A small-molecule ligand and the protein it binds are described below.
Small molecule (SMILES): COCc1c(C(C)C)nc(C(C)C)c(CC[C@@H](O)C[C@@H](O)CC(=O)O)c1-c1ccc(F)cc1

Sequence of chain 1.B:
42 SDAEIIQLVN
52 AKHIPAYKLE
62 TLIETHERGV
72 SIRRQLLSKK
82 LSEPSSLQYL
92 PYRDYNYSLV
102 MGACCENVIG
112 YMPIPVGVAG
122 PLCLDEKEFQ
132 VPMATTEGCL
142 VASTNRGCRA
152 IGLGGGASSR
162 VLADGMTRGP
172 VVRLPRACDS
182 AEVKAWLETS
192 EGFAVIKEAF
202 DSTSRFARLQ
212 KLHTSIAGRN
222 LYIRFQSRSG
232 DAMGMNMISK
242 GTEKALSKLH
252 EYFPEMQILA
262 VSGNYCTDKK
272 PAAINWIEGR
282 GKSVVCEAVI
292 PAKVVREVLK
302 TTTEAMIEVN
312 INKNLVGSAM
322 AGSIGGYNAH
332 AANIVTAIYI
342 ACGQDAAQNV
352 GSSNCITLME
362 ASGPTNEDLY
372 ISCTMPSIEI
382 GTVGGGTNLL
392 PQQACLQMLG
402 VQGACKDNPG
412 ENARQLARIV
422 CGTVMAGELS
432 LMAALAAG

Binding-site contacts:
Ligand atom O1B contacts residue ARG169 of chain 1.A at 3.4 Å (salt-bridge).
Ligand atom O5 contacts residue ASN334 of chain 1.B at 2.9 Å (h-bond).
Ligand atom C2 contacts residue ASP269 of chain 1.A at 3.7 Å.
Ligand atom O3 contacts residue ASP269 of chain 1.A at 2.7 Å (salt-bridge).
Ligand atom C2 contacts residue LYS271 of chain 1.A at 3.6 Å.
Ligand atom C84 contacts residue VAL262 of chain 1.A at 3.6 Å (hydrophobic).
Ligand atom C3 contacts residue ASP269 of chain 1.A at 3.4 Å.
Ligand atom C93 contacts residue HIS331 of chain 1.B at 3.7 Å.
Ligand atom C93 contacts residue SER144 of chain 1.B at 3.7 Å.
Ligand atom C1 contacts residue ALA330 of chain 1.B at 3.7 Å (hydrophobic).
Ligand atom C16 contacts residue SER144 of chain 1.B at 3.8 Å.
Ligand atom C16 contacts residue ALA435 of chain 1.B at 3.6 Å (hydrophobic).
Ligand atom O1B contacts residue LYS271 of chain 1.A at 3.2 Å (salt-bridge).
Ligand atom C8 contacts residue LEU432 of chain 1.B at 3.6 Å (hydrophobic).
Ligand atom C92 contacts residue CYS140 of chain 1.B at 3.6 Å (hydrophobic).
Ligand atom C92 contacts residue GLY139 of chain 1.B at 3.1 Å.
Ligand atom O1A contacts residue SER263 of chain 1.A at 3.5 Å (h-bond).
Ligand atom O1B contacts residue LYS314 of chain 1.B at 3.5 Å (salt-bridge).
Ligand atom C92 contacts residue LEU141 of chain 1.B at 3.5 Å (hydrophobic).
Ligand atom C84 contacts residue ARG169 of chain 1.A at 3.2 Å.
Ligand atom F1 contacts residue SER263 of chain 1.A at 3.8 Å.
Ligand atom C2 contacts residue ALA330 of chain 1.B at 3.3 Å (hydrophobic).
Ligand atom C11 contacts residue LEU432 of chain 1.B at 3.5 Å (hydrophobic).
Ligand atom C5 contacts residue GLU138 of chain 1.B at 3.5 Å.
Ligand atom C1 contacts residue LYS314 of chain 1.B at 3.5 Å.
Ligand atom C85 contacts residue ARG169 of chain 1.A at 3.4 Å.
Ligand atom O1B contacts residue SER263 of chain 1.A at 2.6 Å (h-bond).
Ligand atom O1A contacts residue LYS314 of chain 1.B at 2.8 Å (salt-bridge).
Ligand atom F1 contacts residue ARG169 of chain 1.A at 2.8 Å.
Ligand atom F1 contacts residue VAL262 of chain 1.A at 3.3 Å.
Ligand atom C4 contacts residue ASP269 of chain 1.A at 3.2 Å.
Ligand atom C6 contacts residue GLU138 of chain 1.B at 3.6 Å.
Ligand atom F1 contacts residue SER240 of chain 1.A at 3.7 Å.
Ligand atom C1 contacts residue SER263 of chain 1.A at 3.4 Å.
Ligand atom O1B contacts residue ASN265 of chain 1.A at 3.7 Å.
Ligand atom O5 contacts residue GLU138 of chain 1.B at 2.7 Å (salt-bridge).
Ligand atom O5 contacts residue LYS270 of chain 1.A at 2.6 Å (salt-bridge).
Ligand atom C12 contacts residue LEU432 of chain 1.B at 3.7 Å (hydrophobic).
Ligand atom C1 contacts residue LYS271 of chain 1.A at 3.4 Å.
Ligand atom O3 contacts residue ARG169 of chain 1.A at 3.0 Å (salt-bridge).

Sequence of chain 1.A:
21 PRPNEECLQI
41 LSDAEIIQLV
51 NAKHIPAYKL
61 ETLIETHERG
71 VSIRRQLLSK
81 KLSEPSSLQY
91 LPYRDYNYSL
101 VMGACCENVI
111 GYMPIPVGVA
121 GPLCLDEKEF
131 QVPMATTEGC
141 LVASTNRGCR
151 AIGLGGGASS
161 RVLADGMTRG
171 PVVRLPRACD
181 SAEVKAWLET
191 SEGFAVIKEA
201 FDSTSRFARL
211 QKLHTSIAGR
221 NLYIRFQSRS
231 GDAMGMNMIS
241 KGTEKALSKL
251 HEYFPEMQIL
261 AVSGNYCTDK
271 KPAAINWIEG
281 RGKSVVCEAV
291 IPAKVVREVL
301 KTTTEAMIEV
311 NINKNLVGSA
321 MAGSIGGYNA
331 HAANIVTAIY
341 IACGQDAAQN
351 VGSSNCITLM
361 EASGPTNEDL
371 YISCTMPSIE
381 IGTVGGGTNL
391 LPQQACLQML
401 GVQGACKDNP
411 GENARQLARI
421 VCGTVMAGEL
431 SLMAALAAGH